Sequence of chain 1.A:
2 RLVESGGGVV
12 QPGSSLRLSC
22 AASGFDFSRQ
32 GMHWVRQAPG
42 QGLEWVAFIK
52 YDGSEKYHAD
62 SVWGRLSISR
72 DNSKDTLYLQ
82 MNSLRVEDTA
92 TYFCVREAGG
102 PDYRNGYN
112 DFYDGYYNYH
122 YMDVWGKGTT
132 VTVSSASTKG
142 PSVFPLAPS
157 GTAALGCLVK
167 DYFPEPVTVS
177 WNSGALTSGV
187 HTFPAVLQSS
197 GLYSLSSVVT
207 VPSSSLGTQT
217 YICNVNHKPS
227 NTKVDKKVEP

The protein below binds the small molecule below.
Small molecule (SMILES): CC(=O)N[C@H]1[C@H](O[C@H]2[C@H](O)[C@@H](NC(C)=O)CO[C@@H]2CO)O[C@H](CO)[C@@H](O[C@@H]2O[C@H](CO[C@H]3O[C@H](CO[C@H]4O[C@H](CO)[C@@H](O)[C@H](O)[C@@H]4O)[C@@H](O)[C@H](O[C@H]4O[C@H](CO)[C@@H](O)[C@H](O)[C@@H]4O)[C@@H]3O)[C@@H](O)[C@H](O[C@H]3O[C@H](CO)[C@@H](O)[C@H](O)[C@@H]3O)[C@@H]2O)[C@@H]1O

Binding-site contacts:
Ligand atom O5 contacts residue ASN33 of chain 1.C at 2.4 Å (h-bond).
Ligand atom O3 contacts residue GLU33 of chain 1.B at 3.6 Å.
Ligand atom C6 contacts residue ARG70 of chain 1.C at 3.2 Å.
Ligand atom C5 contacts residue TYR118 of chain 1.A at 3.6 Å (hydrophobic).
Ligand atom O3 contacts residue SER34 of chain 1.B at 2.8 Å (h-bond).
Ligand atom O2 contacts residue GLU33 of chain 1.B at 2.7 Å (salt-bridge).
Ligand atom C2 contacts residue SER34 of chain 1.B at 3.6 Å.
Ligand atom C4 contacts residue HIS121 of chain 1.A at 3.5 Å.
Ligand atom C2 contacts residue ASN33 of chain 1.C at 2.4 Å.
Ligand atom C4 contacts residue ARG105 of chain 1.A at 3.6 Å.
Ligand atom O6 contacts residue ASP103 of chain 1.A at 2.7 Å (salt-bridge).
Ligand atom O2 contacts residue TYR118 of chain 1.A at 3.6 Å.
Ligand atom O6 contacts residue ARG105 of chain 1.A at 2.9 Å (salt-bridge).
Ligand atom C5 contacts residue HIS121 of chain 1.A at 3.5 Å.
Ligand atom C6 contacts residue TYR118 of chain 1.A at 3.6 Å (hydrophobic).
Ligand atom N2 contacts residue ASN33 of chain 1.C at 2.8 Å (h-bond).
Ligand atom C5 contacts residue ARG105 of chain 1.A at 3.7 Å.
Ligand atom O6 contacts residue LEU93 of chain 1.B at 3.6 Å.
Ligand atom O6 contacts residue ARG70 of chain 1.C at 3.3 Å (salt-bridge).
Ligand atom O3 contacts residue HIS121 of chain 1.A at 2.9 Å (h-bond).
Ligand atom C3 contacts residue HIS121 of chain 1.A at 3.5 Å.
Ligand atom C5 contacts residue ASN33 of chain 1.C at 3.6 Å.
Ligand atom C1 contacts residue ASN33 of chain 1.C at 1.4 Å.
Ligand atom O6 contacts residue ARG70 of chain 1.C at 3.1 Å (salt-bridge).
Ligand atom C8 contacts residue SER31 of chain 1.C at 3.7 Å.
Ligand atom C2 contacts residue GLU33 of chain 1.B at 3.2 Å.
Ligand atom O5 contacts residue ARG105 of chain 1.A at 3.1 Å (salt-bridge).
Ligand atom O3 contacts residue ASP52 of chain 1.B at 2.6 Å (salt-bridge).
Ligand atom O2 contacts residue ASP52 of chain 1.B at 3.2 Å (salt-bridge).
Ligand atom O5 contacts residue TYS110 of chain 1.A at 3.6 Å.
Ligand atom O4 contacts residue HIS121 of chain 1.A at 2.8 Å (h-bond).
Ligand atom C8 contacts residue THR11 of chain 1.C at 3.2 Å.
Ligand atom O3 contacts residue ASN119 of chain 1.A at 2.9 Å (h-bond).
Ligand atom C4 contacts residue ASP52 of chain 1.B at 3.5 Å.
Ligand atom C3 contacts residue SER34 of chain 1.B at 3.5 Å.
Ligand atom C6 contacts residue ASP103 of chain 1.A at 3.6 Å.
Ligand atom C3 contacts residue ASP52 of chain 1.B at 3.5 Å.
Ligand atom C8 contacts residue ASP103 of chain 1.A at 3.7 Å.
Ligand atom C7 contacts residue ASN33 of chain 1.C at 3.5 Å.
Ligand atom O4 contacts residue ASN119 of chain 1.A at 3.0 Å (h-bond).

Sequence of chain 1.C:
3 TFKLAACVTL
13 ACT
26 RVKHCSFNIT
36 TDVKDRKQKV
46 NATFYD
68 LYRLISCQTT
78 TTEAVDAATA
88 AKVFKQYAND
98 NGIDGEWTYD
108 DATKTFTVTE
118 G

Sequence of chain 1.B:
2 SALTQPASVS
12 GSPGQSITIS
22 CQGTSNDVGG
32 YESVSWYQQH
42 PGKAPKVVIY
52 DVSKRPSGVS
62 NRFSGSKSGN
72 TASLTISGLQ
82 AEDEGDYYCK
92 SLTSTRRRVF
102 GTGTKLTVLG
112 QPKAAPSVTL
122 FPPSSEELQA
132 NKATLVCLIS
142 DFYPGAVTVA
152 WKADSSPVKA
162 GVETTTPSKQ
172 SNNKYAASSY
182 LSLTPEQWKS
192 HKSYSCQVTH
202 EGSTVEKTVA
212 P